Binding-site contacts:
Ligand atom O7 contacts residue ASN271 of chain 1.E at 3.0 Å (h-bond).
Ligand atom C3 contacts residue ASN271 of chain 1.E at 3.8 Å.
Ligand atom O6 contacts residue THR273 of chain 1.E at 3.5 Å.
Ligand atom C2 contacts residue ASN271 of chain 1.E at 2.5 Å.
Ligand atom C1 contacts residue ASN271 of chain 1.E at 1.4 Å.
Ligand atom O5 contacts residue ASN271 of chain 1.E at 2.4 Å (h-bond).
Ligand atom C1 contacts residue ILE292 of chain 1.E at 4.5 Å (hydrophobic).
Ligand atom O6 contacts residue ILE292 of chain 1.E at 3.6 Å.
Ligand atom C5 contacts residue ASN271 of chain 1.E at 3.7 Å.
Ligand atom O6 contacts residue ASN271 of chain 1.E at 4.4 Å.
Ligand atom C4 contacts residue ASN271 of chain 1.E at 4.2 Å.
Ligand atom C7 contacts residue ASN271 of chain 1.E at 3.1 Å.
Ligand atom O7 contacts residue ILE292 of chain 1.E at 4.5 Å.
Ligand atom C6 contacts residue ILE292 of chain 1.E at 4.3 Å (hydrophobic).
Ligand atom N2 contacts residue ASN271 of chain 1.E at 2.9 Å (h-bond).
Ligand atom C8 contacts residue ASN271 of chain 1.E at 4.3 Å.
Ligand atom O5 contacts residue ILE292 of chain 1.E at 3.8 Å.

Sequence of chain 1.E:
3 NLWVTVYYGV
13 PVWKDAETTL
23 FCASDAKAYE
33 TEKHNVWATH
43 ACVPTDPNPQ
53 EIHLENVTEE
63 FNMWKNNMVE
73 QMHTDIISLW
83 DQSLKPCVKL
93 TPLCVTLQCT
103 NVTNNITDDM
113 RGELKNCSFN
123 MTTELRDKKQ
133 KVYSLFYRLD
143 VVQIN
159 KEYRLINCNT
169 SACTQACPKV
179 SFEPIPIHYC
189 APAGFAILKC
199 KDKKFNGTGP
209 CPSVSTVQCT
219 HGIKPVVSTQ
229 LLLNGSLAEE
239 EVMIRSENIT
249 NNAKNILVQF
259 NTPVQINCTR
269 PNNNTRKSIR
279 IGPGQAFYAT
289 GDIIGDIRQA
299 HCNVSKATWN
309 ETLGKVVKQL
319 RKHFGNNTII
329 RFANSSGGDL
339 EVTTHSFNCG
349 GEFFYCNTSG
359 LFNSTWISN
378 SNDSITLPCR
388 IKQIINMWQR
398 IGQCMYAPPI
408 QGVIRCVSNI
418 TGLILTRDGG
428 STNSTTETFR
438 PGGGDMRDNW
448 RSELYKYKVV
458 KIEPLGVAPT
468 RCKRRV

The protein below binds the small molecule below.
Small molecule (SMILES): CC(=O)N[C@@H]1[C@@H](O)[C@H](O)[C@@H](CO)O[C@H]1O